Sequence of chain 2.A:
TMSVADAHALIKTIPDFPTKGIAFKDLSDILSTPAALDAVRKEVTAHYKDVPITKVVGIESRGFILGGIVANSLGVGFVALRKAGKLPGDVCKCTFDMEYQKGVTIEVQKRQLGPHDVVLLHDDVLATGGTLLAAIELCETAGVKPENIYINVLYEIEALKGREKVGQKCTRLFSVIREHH

Binding-site contacts:
Ligand atom N3 contacts residue ASP125 of chain 2.A at 4.4 Å.
Ligand atom N1 contacts residue ALA24 of chain 2.A at 4.1 Å.
Ligand atom N6 contacts residue ILE158 of chain 2.A at 3.9 Å.
Ligand atom C8 contacts residue MET99 of chain 2.A at 3.8 Å (hydrophobic).
Ligand atom N1 contacts residue PHE25 of chain 2.A at 3.7 Å.
Ligand atom C6 contacts residue PHE25 of chain 2.A at 4.2 Å (hydrophobic).
Ligand atom C6 contacts residue LYS26 of chain 2.A at 4.1 Å.
Ligand atom C2 contacts residue LYS26 of chain 2.A at 3.4 Å.
Ligand atom C6 contacts residue GLU100 of chain 2.A at 3.4 Å.
Ligand atom N6 contacts residue GLU100 of chain 2.A at 2.8 Å (salt-bridge).
Ligand atom C8 contacts residue GLU100 of chain 2.A at 4.0 Å.
Ligand atom N6 contacts residue PHE25 of chain 2.A at 4.1 Å.
Ligand atom C5 contacts residue GLU100 of chain 2.A at 3.4 Å.
Ligand atom N7 contacts residue ALA128 of chain 2.A at 3.8 Å.
Ligand atom C9 contacts residue VAL126 of chain 2.A at 4.4 Å (hydrophobic).
Ligand atom C6 contacts residue ILE158 of chain 2.A at 4.4 Å (hydrophobic).
Ligand atom C9 contacts residue ARG63 of chain 2.A at 3.7 Å.
Ligand atom C8 contacts residue TYR101 of chain 2.A at 3.8 Å (hydrophobic).
Ligand atom N7 contacts residue TYR101 of chain 2.A at 3.7 Å.
Ligand atom C9 contacts residue MET99 of chain 2.A at 4.3 Å (hydrophobic).
Ligand atom C8 contacts residue SO41 of chain 2.B at 3.5 Å.
Ligand atom C6 contacts residue ALA24 of chain 2.A at 4.0 Å (hydrophobic).
Ligand atom N3 contacts residue PHE25 of chain 2.A at 3.8 Å.
Ligand atom N1 contacts residue LYS26 of chain 2.A at 2.9 Å (salt-bridge).
Ligand atom C2 contacts residue PHE25 of chain 2.A at 3.6 Å (hydrophobic).
Ligand atom N6 contacts residue ALA24 of chain 2.A at 3.0 Å (h-bond).
Ligand atom C9 contacts residue SO41 of chain 2.B at 4.3 Å.
Ligand atom N7 contacts residue GLU100 of chain 2.A at 2.8 Å (salt-bridge).
Ligand atom C8 contacts residue ARG63 of chain 2.A at 4.1 Å.
Ligand atom C5 contacts residue TYR101 of chain 2.A at 3.9 Å (hydrophobic).
Ligand atom C4 contacts residue PHE25 of chain 2.A at 4.4 Å (hydrophobic).
Ligand atom N6 contacts residue LYS26 of chain 2.A at 4.3 Å.
Ligand atom C8 contacts residue ALA128 of chain 2.A at 4.2 Å (hydrophobic).
Ligand atom C2 contacts residue VAL126 of chain 2.A at 4.0 Å (hydrophobic).
Ligand atom C9 contacts residue TYR101 of chain 2.A at 3.8 Å (hydrophobic).
Ligand atom C5 contacts residue VAL126 of chain 2.A at 4.2 Å (hydrophobic).
Ligand atom C4 contacts residue TYR101 of chain 2.A at 4.1 Å (hydrophobic).
Ligand atom C4 contacts residue VAL126 of chain 2.A at 4.1 Å (hydrophobic).
Ligand atom N3 contacts residue VAL126 of chain 2.A at 3.8 Å.
Ligand atom N3 contacts residue LYS26 of chain 2.A at 4.4 Å.

The small molecule below binds the protein below.
Small molecule (SMILES): Nc1ncnc2cc[nH]c12